This protein binds this small molecule.
Small molecule (SMILES): O=C1NC=C(F)[C@H](O)N1

Binding-site contacts:
Ligand atom C6 contacts residue TRP323 of chain 3.A at 3.3 Å (hydrophobic).
Ligand atom C6 contacts residue FE1 of chain 3.B at 3.9 Å.
Ligand atom O2 contacts residue ILE187 of chain 3.A at 3.7 Å.
Ligand atom C4 contacts residue FE1 of chain 3.B at 3.2 Å.
Ligand atom F5 contacts residue TRP323 of chain 3.A at 3.5 Å.
Ligand atom O2 contacts residue HIS218 of chain 3.A at 3.5 Å.
Ligand atom N3 contacts residue GLU221 of chain 3.A at 2.7 Å (salt-bridge).
Ligand atom O2 contacts residue PHE158 of chain 3.A at 3.5 Å.
Ligand atom C4 contacts residue ASP317 of chain 3.A at 3.5 Å.
Ligand atom N1 contacts residue PHE158 of chain 3.A at 3.9 Å.
Ligand atom N1 contacts residue TRP323 of chain 3.A at 3.7 Å.
Ligand atom C5 contacts residue TRP323 of chain 3.A at 3.6 Å (hydrophobic).
Ligand atom O4 contacts residue FE1 of chain 3.B at 2.0 Å.
Ligand atom F5 contacts residue FE1 of chain 3.B at 3.8 Å.
Ligand atom O2 contacts residue GLN160 of chain 3.A at 3.1 Å (h-bond).
Ligand atom N3 contacts residue HIS218 of chain 3.A at 3.4 Å.
Ligand atom O2 contacts residue LEU85 of chain 3.A at 3.6 Å.
Ligand atom C2 contacts residue LEU85 of chain 3.A at 3.6 Å (hydrophobic).
Ligand atom O4 contacts residue HIS218 of chain 3.A at 3.2 Å (h-bond).
Ligand atom O4 contacts residue HIS250 of chain 3.A at 2.9 Å (h-bond).
Ligand atom O4 contacts residue HIS67 of chain 3.A at 3.4 Å (h-bond).
Ligand atom N3 contacts residue LEU85 of chain 3.A at 3.4 Å.
Ligand atom C2 contacts residue GLU221 of chain 3.A at 3.7 Å.
Ligand atom F5 contacts residue HIS67 of chain 3.A at 3.6 Å.
Ligand atom C2 contacts residue HIS218 of chain 3.A at 3.5 Å.
Ligand atom O2 contacts residue GLU221 of chain 3.A at 3.7 Å.
Ligand atom C4 contacts residue GLU221 of chain 3.A at 3.5 Å.
Ligand atom C5 contacts residue HIS67 of chain 3.A at 3.5 Å.
Ligand atom N3 contacts residue FE1 of chain 3.B at 3.7 Å.
Ligand atom N1 contacts residue HIS67 of chain 3.A at 3.8 Å.
Ligand atom C2 contacts residue GLN160 of chain 3.A at 3.7 Å.
Ligand atom C4 contacts residue HIS250 of chain 3.A at 3.8 Å.
Ligand atom C5 contacts residue ASP317 of chain 3.A at 3.7 Å.
Ligand atom O4 contacts residue HIS65 of chain 3.A at 3.6 Å.
Ligand atom O4 contacts residue ASP317 of chain 3.A at 2.8 Å (salt-bridge).
Ligand atom O4 contacts residue GLU221 of chain 3.A at 3.8 Å.
Ligand atom C5 contacts residue FE1 of chain 3.B at 3.4 Å.
Ligand atom F5 contacts residue ASP317 of chain 3.A at 3.2 Å.
Ligand atom C6 contacts residue HIS67 of chain 3.A at 3.4 Å.
Ligand atom N1 contacts residue GLN160 of chain 3.A at 2.9 Å (h-bond).

Sequence of chain 3.A:
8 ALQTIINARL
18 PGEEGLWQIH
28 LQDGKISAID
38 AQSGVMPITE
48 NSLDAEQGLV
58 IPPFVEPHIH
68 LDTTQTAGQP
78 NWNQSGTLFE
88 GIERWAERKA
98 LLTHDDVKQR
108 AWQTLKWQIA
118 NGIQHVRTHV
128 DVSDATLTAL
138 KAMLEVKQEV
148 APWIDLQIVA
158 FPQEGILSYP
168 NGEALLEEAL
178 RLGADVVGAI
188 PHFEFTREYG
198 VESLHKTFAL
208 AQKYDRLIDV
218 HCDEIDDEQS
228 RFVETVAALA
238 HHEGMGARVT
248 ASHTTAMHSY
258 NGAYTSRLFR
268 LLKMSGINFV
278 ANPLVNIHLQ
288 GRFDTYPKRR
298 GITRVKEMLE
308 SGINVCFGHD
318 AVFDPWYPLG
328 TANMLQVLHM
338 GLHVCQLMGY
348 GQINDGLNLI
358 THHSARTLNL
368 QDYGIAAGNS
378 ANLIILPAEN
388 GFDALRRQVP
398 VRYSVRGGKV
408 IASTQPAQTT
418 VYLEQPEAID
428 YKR